Sequence of chain 1.A:
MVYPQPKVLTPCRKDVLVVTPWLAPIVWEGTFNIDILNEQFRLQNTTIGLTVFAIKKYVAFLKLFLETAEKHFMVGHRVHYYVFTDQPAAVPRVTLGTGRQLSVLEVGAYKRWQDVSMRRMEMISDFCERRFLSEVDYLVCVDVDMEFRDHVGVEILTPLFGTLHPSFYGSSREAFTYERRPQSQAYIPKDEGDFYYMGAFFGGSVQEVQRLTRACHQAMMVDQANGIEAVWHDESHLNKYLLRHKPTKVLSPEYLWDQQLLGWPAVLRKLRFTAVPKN

Binding-site contacts:
Ligand atom O1 contacts residue UDP1 of chain 1.D at 3.9 Å.
Ligand atom O6 contacts residue TRP238 of chain 1.A at 3.4 Å.
Ligand atom O1 contacts residue GAL1 of chain 1.E at 2.5 Å (h-bond).
Ligand atom O1 contacts residue MET204 of chain 1.A at 3.5 Å (h-bond).
Ligand atom O4 contacts residue ARG126 of chain 1.A at 3.7 Å.
Ligand atom C6 contacts residue TRP119 of chain 1.A at 4.0 Å (hydrophobic).
Ligand atom O3 contacts residue ALA206 of chain 1.A at 3.4 Å (h-bond).
Ligand atom O5 contacts residue UDP1 of chain 1.D at 4.0 Å.
Ligand atom O4 contacts residue ASP240 of chain 1.A at 2.6 Å (salt-bridge).
Ligand atom C2 contacts residue GLU241 of chain 1.A at 3.9 Å.
Ligand atom C4 contacts residue SER123 of chain 1.A at 3.4 Å.
Ligand atom O6 contacts residue HIS239 of chain 1.A at 3.2 Å (h-bond).
Ligand atom O6 contacts residue TRP119 of chain 1.A at 3.4 Å.
Ligand atom O3 contacts residue GLY205 of chain 1.A at 3.2 Å.
Ligand atom O2 contacts residue ASP149 of chain 1.A at 3.2 Å (salt-bridge).
Ligand atom O4 contacts residue GLU241 of chain 1.A at 3.8 Å.
Ligand atom O1 contacts residue GLU241 of chain 1.A at 2.9 Å (salt-bridge).
Ligand atom O2 contacts residue MET204 of chain 1.A at 3.3 Å (h-bond).
Ligand atom C3 contacts residue ASP149 of chain 1.A at 3.8 Å.
Ligand atom O2 contacts residue ALA206 of chain 1.A at 3.3 Å.
Ligand atom C1 contacts residue GLU241 of chain 1.A at 3.6 Å.
Ligand atom C4 contacts residue ARG126 of chain 1.A at 3.6 Å.
Ligand atom C2 contacts residue GLY205 of chain 1.A at 3.9 Å.
Ligand atom O5 contacts residue GAL1 of chain 1.E at 3.5 Å (h-bond).
Ligand atom C2 contacts residue UDP1 of chain 1.D at 3.9 Å.
Ligand atom O4 contacts residue GLY205 of chain 1.A at 3.6 Å.
Ligand atom C2 contacts residue ALA206 of chain 1.A at 3.7 Å (hydrophobic).
Ligand atom O3 contacts residue ASP149 of chain 1.A at 2.9 Å (salt-bridge).
Ligand atom C1 contacts residue GAL1 of chain 1.E at 3.1 Å.
Ligand atom C1 contacts residue UDP1 of chain 1.D at 3.3 Å.
Ligand atom C4 contacts residue ASP240 of chain 1.A at 3.4 Å.
Ligand atom O3 contacts residue ASP240 of chain 1.A at 4.0 Å.
Ligand atom C6 contacts residue HIS239 of chain 1.A at 3.8 Å.
Ligand atom C3 contacts residue ARG126 of chain 1.A at 3.6 Å.
Ligand atom O3 contacts residue ARG126 of chain 1.A at 2.7 Å (salt-bridge).
Ligand atom C6 contacts residue TRP238 of chain 1.A at 3.5 Å (hydrophobic).
Ligand atom O2 contacts residue UDP1 of chain 1.D at 3.1 Å (h-bond).
Ligand atom O5 contacts residue GLU241 of chain 1.A at 3.5 Å (salt-bridge).
Ligand atom C5 contacts residue UDP1 of chain 1.D at 4.0 Å.
Ligand atom C2 contacts residue MET204 of chain 1.A at 3.7 Å (hydrophobic).

The small molecule below binds the protein below.
Small molecule (SMILES): OC[C@H]1O[C@@H](O)[C@H](O)[C@@H](O)[C@H]1O